Sequence of chain 1.A:
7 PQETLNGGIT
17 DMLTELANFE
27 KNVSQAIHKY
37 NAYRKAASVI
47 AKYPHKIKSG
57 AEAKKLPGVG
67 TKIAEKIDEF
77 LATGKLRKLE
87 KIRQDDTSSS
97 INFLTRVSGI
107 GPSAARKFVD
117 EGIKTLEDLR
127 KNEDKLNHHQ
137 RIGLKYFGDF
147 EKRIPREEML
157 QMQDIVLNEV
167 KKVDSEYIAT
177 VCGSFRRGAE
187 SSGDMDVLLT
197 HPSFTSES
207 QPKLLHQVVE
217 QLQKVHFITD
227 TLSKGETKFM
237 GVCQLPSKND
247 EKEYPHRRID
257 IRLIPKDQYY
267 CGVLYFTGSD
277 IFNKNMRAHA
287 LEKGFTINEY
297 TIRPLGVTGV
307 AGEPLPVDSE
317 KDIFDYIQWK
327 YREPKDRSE

This protein binds this small molecule.
Small molecule (SMILES): Cc1cn([C@H]2C[C@H](O[P](=O)(O)OC[C@H]3O[C@@H](n4ccc(N)nc4=O)C[C@@H]3O[P](=O)(O)OC[C@H]3O[C@@H](n4cnc5c(=O)nc(N)[nH]c54)C[C@@H]3O[P](=O)(O)OC[C@H]3O[C@@H](n4cnc5c(=O)nc(N)[nH]c54)C[C@@H]3O)[C@@H](CO[P](=O)(O)O[C@H]3C[C@H](n4cnc5c(=O)nc(N)[nH]c54)O[C@@H]3COP(=O)(O)O)O2)c(=O)[nH]c1=O

Binding-site contacts:
Ligand atom C3' contacts residue GLY64 of chain 1.A at 3.8 Å.
Ligand atom OP1 contacts residue GLY64 of chain 1.A at 2.8 Å (h-bond).
Ligand atom OP1 contacts residue ILE69 of chain 1.A at 2.8 Å (h-bond).
Ligand atom P contacts residue NA1 of chain 1.F at 3.7 Å.
Ligand atom OP1 contacts residue VAL65 of chain 1.A at 3.6 Å.
Ligand atom N7 contacts residue LYS35 of chain 1.A at 3.8 Å.
Ligand atom P contacts residue LYS68 of chain 1.A at 3.6 Å.
Ligand atom OP2 contacts residue GLY66 of chain 1.A at 3.9 Å.
Ligand atom C3' contacts residue GLY66 of chain 1.A at 3.8 Å.
Ligand atom C5' contacts residue TYR39 of chain 1.A at 3.6 Å (hydrophobic).
Ligand atom OP2 contacts residue LYS68 of chain 1.A at 3.3 Å.
Ligand atom P contacts residue LYS68 of chain 1.A at 3.7 Å.
Ligand atom P contacts residue GLY66 of chain 1.A at 3.7 Å.
Ligand atom O3' contacts residue GLY64 of chain 1.A at 3.3 Å.
Ligand atom OP1 contacts residue NA1 of chain 1.F at 2.8 Å (h-bond).
Ligand atom C8 contacts residue LYS35 of chain 1.A at 3.8 Å.
Ligand atom OP2 contacts residue GLY66 of chain 1.A at 3.8 Å.
Ligand atom OP1 contacts residue LEU62 of chain 1.A at 3.7 Å.
Ligand atom C5' contacts residue GLY64 of chain 1.A at 3.1 Å.
Ligand atom O3' contacts residue ILE69 of chain 1.A at 3.2 Å.
Ligand atom N3 contacts residue ALA38 of chain 1.A at 3.4 Å.
Ligand atom O5' contacts residue LYS35 of chain 1.A at 3.6 Å.
Ligand atom OP2 contacts residue NA1 of chain 1.F at 3.9 Å.
Ligand atom O3' contacts residue VAL65 of chain 1.A at 3.9 Å.
Ligand atom C3' contacts residue LYS68 of chain 1.A at 3.9 Å.
Ligand atom O5' contacts residue GLY66 of chain 1.A at 3.5 Å (h-bond).
Ligand atom OP2 contacts residue LYS68 of chain 1.A at 3.0 Å (salt-bridge).
Ligand atom P contacts residue GLY64 of chain 1.A at 3.8 Å.
Ligand atom OP1 contacts residue THR67 of chain 1.A at 3.7 Å.
Ligand atom OP3 contacts residue LYS35 of chain 1.A at 2.9 Å (salt-bridge).
Ligand atom P contacts residue ILE69 of chain 1.A at 3.8 Å.
Ligand atom OP1 contacts residue GLY66 of chain 1.A at 2.8 Å (h-bond).
Ligand atom OP1 contacts residue LYS68 of chain 1.A at 3.4 Å (salt-bridge).
Ligand atom OP2 contacts residue VAL65 of chain 1.A at 3.8 Å.
Ligand atom OP1 contacts residue LYS68 of chain 1.A at 2.8 Å (salt-bridge).
Ligand atom C5' contacts residue GLY66 of chain 1.A at 3.5 Å.
Ligand atom OP2 contacts residue THR67 of chain 1.A at 3.7 Å.
Ligand atom O4' contacts residue ALA38 of chain 1.A at 3.9 Å.
Ligand atom OP1 contacts residue PRO63 of chain 1.A at 3.7 Å.
Ligand atom C4' contacts residue GLY64 of chain 1.A at 3.1 Å.